Binding-site contacts:
Ligand atom O5 contacts residue SER91 of chain 1.F at 2.7 Å (h-bond).
Ligand atom C contacts residue HIS92 of chain 1.F at 3.6 Å.
Ligand atom C16 contacts residue HIS92 of chain 1.F at 3.8 Å.
Ligand atom O8 contacts residue ALA282 of chain 1.F at 3.5 Å.
Ligand atom C2 contacts residue TYR97 of chain 1.F at 3.1 Å (hydrophobic).
Ligand atom C11 contacts residue ALA282 of chain 1.F at 3.4 Å (hydrophobic).
Ligand atom C2 contacts residue GLY93 of chain 1.F at 3.8 Å.
Ligand atom C3 contacts residue TYR97 of chain 1.F at 3.2 Å (hydrophobic).
Ligand atom O2 contacts residue HIS92 of chain 1.F at 2.8 Å (h-bond).
Ligand atom S contacts residue GLY279 of chain 1.F at 3.5 Å.
Ligand atom O3 contacts residue HIS92 of chain 1.F at 3.2 Å.
Ligand atom O1 contacts residue PRO67 of chain 1.F at 3.8 Å.
Ligand atom O8 contacts residue SER278 of chain 1.F at 3.0 Å.
Ligand atom O2 contacts residue ASN89 of chain 1.F at 3.4 Å (h-bond).
Ligand atom O3 contacts residue SER91 of chain 1.F at 3.7 Å.
Ligand atom C20 contacts residue HIS92 of chain 1.F at 3.2 Å.
Ligand atom O2 contacts residue SER91 of chain 1.F at 3.5 Å.
Ligand atom C10 contacts residue ALA282 of chain 1.F at 3.8 Å (hydrophobic).
Ligand atom O1 contacts residue LYS283 of chain 1.F at 3.2 Å.
Ligand atom C4 contacts residue TYR97 of chain 1.F at 3.8 Å (hydrophobic).
Ligand atom O9 contacts residue LYS283 of chain 1.F at 3.6 Å.
Ligand atom C14 contacts residue HIS92 of chain 1.F at 3.5 Å.
Ligand atom C13 contacts residue ASN89 of chain 1.F at 3.6 Å.
Ligand atom O8 contacts residue GLY279 of chain 1.F at 2.7 Å (h-bond).
Ligand atom C1 contacts residue PRO67 of chain 1.F at 3.8 Å (hydrophobic).
Ligand atom O contacts residue HIS92 of chain 1.F at 3.8 Å.
Ligand atom O10 contacts residue ASN89 of chain 1.F at 3.4 Å (h-bond).
Ligand atom C22 contacts residue ALA282 of chain 1.F at 3.5 Å (hydrophobic).
Ligand atom C7 contacts residue PRO67 of chain 1.F at 3.6 Å (hydrophobic).
Ligand atom C5 contacts residue PRO67 of chain 1.F at 3.6 Å (hydrophobic).
Ligand atom C6 contacts residue PRO67 of chain 1.F at 3.4 Å (hydrophobic).
Ligand atom O9 contacts residue GLY279 of chain 1.F at 3.2 Å.
Ligand atom C19 contacts residue SER91 of chain 1.F at 3.9 Å.
Ligand atom S contacts residue ALA282 of chain 1.F at 3.8 Å.
Ligand atom O10 contacts residue ALA282 of chain 1.F at 3.8 Å.
Ligand atom O contacts residue HIS98 of chain 1.F at 3.6 Å.
Ligand atom C13 contacts residue HIS92 of chain 1.F at 3.1 Å.
Ligand atom C23 contacts residue HIS92 of chain 1.F at 3.8 Å.
Ligand atom N1 contacts residue HIS92 of chain 1.F at 3.0 Å (h-bond).
Ligand atom O10 contacts residue THR64 of chain 1.F at 3.2 Å.

Sequence of chain 1.F:
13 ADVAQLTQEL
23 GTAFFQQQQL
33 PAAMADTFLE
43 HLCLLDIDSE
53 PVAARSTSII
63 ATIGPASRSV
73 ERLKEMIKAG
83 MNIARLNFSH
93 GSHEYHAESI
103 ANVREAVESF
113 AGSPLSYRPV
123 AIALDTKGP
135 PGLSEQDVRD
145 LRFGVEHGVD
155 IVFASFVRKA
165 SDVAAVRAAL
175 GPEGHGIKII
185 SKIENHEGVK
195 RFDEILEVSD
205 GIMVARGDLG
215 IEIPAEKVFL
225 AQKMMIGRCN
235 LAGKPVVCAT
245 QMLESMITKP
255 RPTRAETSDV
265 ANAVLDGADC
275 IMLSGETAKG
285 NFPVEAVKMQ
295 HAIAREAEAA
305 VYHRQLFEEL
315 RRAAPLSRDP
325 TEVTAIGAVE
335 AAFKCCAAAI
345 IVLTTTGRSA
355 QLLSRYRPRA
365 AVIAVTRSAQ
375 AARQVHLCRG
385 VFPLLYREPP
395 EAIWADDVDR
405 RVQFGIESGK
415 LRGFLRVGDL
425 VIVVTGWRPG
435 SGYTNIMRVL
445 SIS

The protein below binds the small molecule below.
Small molecule (SMILES): O=C(O)C[C@](O)(CC(=O)N1CCN(S(=O)(=O)c2cc3c(cc2O)C(=O)c2ccccc2C3=O)CC1)C(=O)O